This protein binds this small molecule.
Small molecule (SMILES): C[C@H](NC(=O)[C@H](Cc1ccccc1)NC(=O)[C@H](CO)NC(=O)[C@@H](NC(=O)[C@@H](NC(=O)[C@H](CCCN=C(N)N)NC(=O)[C@@H]1CCCN1C(=O)[C@H](CCCN=C(N)N)NC(=O)CN)[C@@H](C)O)[C@@H](C)O)C(=O)N[C@@H](CCC(=O)O)C(=O)O

Sequence of chain 1.A:
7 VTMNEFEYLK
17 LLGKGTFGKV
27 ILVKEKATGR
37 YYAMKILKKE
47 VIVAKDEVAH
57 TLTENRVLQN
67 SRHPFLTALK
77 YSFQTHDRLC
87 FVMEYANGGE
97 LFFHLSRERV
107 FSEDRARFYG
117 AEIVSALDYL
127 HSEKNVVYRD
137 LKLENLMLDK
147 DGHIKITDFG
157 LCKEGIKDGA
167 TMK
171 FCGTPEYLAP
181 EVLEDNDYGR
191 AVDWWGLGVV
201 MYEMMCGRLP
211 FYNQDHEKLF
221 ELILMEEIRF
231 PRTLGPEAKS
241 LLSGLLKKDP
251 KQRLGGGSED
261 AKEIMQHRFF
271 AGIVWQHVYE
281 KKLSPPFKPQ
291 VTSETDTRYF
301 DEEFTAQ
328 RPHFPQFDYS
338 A

Binding-site contacts:
Ligand atom CG2 contacts residue GLU176 of chain 1.A at 3.4 Å.
Ligand atom OG contacts residue ASP136 of chain 1.A at 2.6 Å (salt-bridge).
Ligand atom CB contacts residue GLU140 of chain 1.A at 3.5 Å.
Ligand atom N contacts residue PHE98 of chain 1.A at 3.5 Å.
Ligand atom N contacts residue GLY173 of chain 1.A at 3.0 Å (h-bond).
Ligand atom OG contacts residue THR174 of chain 1.A at 3.4 Å (h-bond).
Ligand atom CZ contacts residue GLU96 of chain 1.A at 3.4 Å.
Ligand atom NE contacts residue GLU203 of chain 1.A at 2.9 Å (salt-bridge).
Ligand atom O contacts residue LEU157 of chain 1.A at 3.5 Å.
Ligand atom CG contacts residue PHE171 of chain 1.A at 3.3 Å (hydrophobic).
Ligand atom NH2 contacts residue GLU96 of chain 1.A at 2.6 Å (salt-bridge).
Ligand atom N contacts residue GLU140 of chain 1.A at 2.7 Å (salt-bridge).
Ligand atom C contacts residue GLY173 of chain 1.A at 3.6 Å.
Ligand atom NH2 contacts residue GLU203 of chain 1.A at 3.6 Å (salt-bridge).
Ligand atom O contacts residue PHE98 of chain 1.A at 3.2 Å.
Ligand atom O contacts residue PRO175 of chain 1.A at 3.5 Å.
Ligand atom CB contacts residue ASP136 of chain 1.A at 3.4 Å.
Ligand atom O contacts residue CYS172 of chain 1.A at 3.3 Å.
Ligand atom CA contacts residue GLU140 of chain 1.A at 3.6 Å.
Ligand atom CA contacts residue THR174 of chain 1.A at 3.4 Å.
Ligand atom C contacts residue PHE171 of chain 1.A at 3.5 Å (hydrophobic).
Ligand atom CA contacts residue PHE171 of chain 1.A at 3.5 Å (hydrophobic).
Ligand atom CB contacts residue THR174 of chain 1.A at 3.3 Å.
Ligand atom NH1 contacts residue GLU96 of chain 1.A at 2.8 Å (salt-bridge).
Ligand atom OG1 contacts residue LYS138 of chain 1.A at 3.1 Å (salt-bridge).
Ligand atom O contacts residue GLY173 of chain 1.A at 3.1 Å (h-bond).
Ligand atom CA contacts residue GLY173 of chain 1.A at 3.3 Å.
Ligand atom CA contacts residue PHE98 of chain 1.A at 3.6 Å (hydrophobic).
Ligand atom N contacts residue LYS138 of chain 1.A at 3.5 Å (salt-bridge).
Ligand atom NH1 contacts residue PHE98 of chain 1.A at 3.4 Å.
Ligand atom CD2 contacts residue GLY173 of chain 1.A at 3.3 Å.
Ligand atom OG1 contacts residue GLU140 of chain 1.A at 2.8 Å (salt-bridge).
Ligand atom NH2 contacts residue TYR177 of chain 1.A at 2.7 Å (h-bond).
Ligand atom CB contacts residue HIS56 of chain 1.A at 3.5 Å.
Ligand atom N contacts residue PHE171 of chain 1.A at 2.8 Å (h-bond).
Ligand atom OG1 contacts residue THR174 of chain 1.A at 3.2 Å.
Ligand atom NH1 contacts residue GLU140 of chain 1.A at 2.8 Å (salt-bridge).
Ligand atom OG contacts residue LYS138 of chain 1.A at 2.9 Å (salt-bridge).
Ligand atom NH2 contacts residue GLU140 of chain 1.A at 2.9 Å (salt-bridge).
Ligand atom CZ contacts residue GLU140 of chain 1.A at 3.6 Å.